The small molecule below binds the protein below.
Small molecule (SMILES): CCCCCCCC(=O)OC[C@H](COP(=O)(O)O[C@@H]1[C@H](O)[C@H](O)[C@@H](OP(=O)(O)O)[C@H](OP(=O)(O)O)[C@H]1O)OC(=O)CCCCCCC

Sequence of chain 1.A:
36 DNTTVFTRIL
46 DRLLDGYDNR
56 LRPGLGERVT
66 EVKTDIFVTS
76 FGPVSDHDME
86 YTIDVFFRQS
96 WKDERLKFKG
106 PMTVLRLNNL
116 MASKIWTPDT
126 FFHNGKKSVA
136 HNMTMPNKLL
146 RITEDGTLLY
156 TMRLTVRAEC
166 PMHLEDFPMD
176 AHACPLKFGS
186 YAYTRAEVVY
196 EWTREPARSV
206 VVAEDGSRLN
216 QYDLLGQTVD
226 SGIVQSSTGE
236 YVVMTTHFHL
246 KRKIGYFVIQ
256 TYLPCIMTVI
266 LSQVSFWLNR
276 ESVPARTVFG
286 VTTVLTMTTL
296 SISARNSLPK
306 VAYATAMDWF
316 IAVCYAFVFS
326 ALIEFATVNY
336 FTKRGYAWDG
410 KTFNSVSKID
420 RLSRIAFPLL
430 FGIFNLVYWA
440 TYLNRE

Binding-site contacts:
Ligand atom C4A contacts residue LEU421 of chain 1.A at 3.8 Å (hydrophobic).
Ligand atom O6 contacts residue SER414 of chain 1.A at 3.5 Å (h-bond).
Ligand atom C3C contacts residue PHE336 of chain 1.A at 4.0 Å (hydrophobic).
Ligand atom P5 contacts residue ARG339 of chain 1.A at 3.9 Å.
Ligand atom C2 contacts residue LYS417 of chain 1.A at 3.9 Å.
Ligand atom O1B contacts residue PHE336 of chain 1.A at 4.0 Å.
Ligand atom O52 contacts residue ARG339 of chain 1.A at 2.5 Å (salt-bridge).
Ligand atom O52 contacts residue ASN413 of chain 1.A at 3.2 Å (h-bond).
Ligand atom C1A contacts residue ILE418 of chain 1.A at 4.0 Å (hydrophobic).
Ligand atom O53 contacts residue SER414 of chain 1.A at 4.0 Å.
Ligand atom C1 contacts residue LYS417 of chain 1.A at 4.0 Å.
Ligand atom O11 contacts residue PHE336 of chain 1.A at 2.9 Å.
Ligand atom O1B contacts residue THR332 of chain 1.A at 3.5 Å.
Ligand atom P1 contacts residue SER416 of chain 1.A at 3.9 Å.
Ligand atom C1B contacts residue THR332 of chain 1.A at 3.9 Å.
Ligand atom C6 contacts residue ARG275 of chain 1.A at 4.0 Å.
Ligand atom O51 contacts residue SER414 of chain 1.A at 2.6 Å (h-bond).
Ligand atom C5A contacts residue LEU421 of chain 1.A at 3.9 Å (hydrophobic).
Ligand atom O1A contacts residue LYS417 of chain 1.A at 2.4 Å (salt-bridge).
Ligand atom O12 contacts residue ILE418 of chain 1.A at 3.1 Å.
Ligand atom O5 contacts residue LYS338 of chain 1.A at 3.5 Å.
Ligand atom C1C contacts residue PHE336 of chain 1.A at 4.0 Å (hydrophobic).
Ligand atom C1A contacts residue LYS417 of chain 1.A at 3.3 Å.
Ligand atom O51 contacts residue ASN413 of chain 1.A at 3.8 Å.
Ligand atom O43 contacts residue LYS338 of chain 1.A at 2.9 Å (salt-bridge).
Ligand atom O12 contacts residue SER416 of chain 1.A at 2.7 Å (h-bond).
Ligand atom O13 contacts residue LYS417 of chain 1.A at 3.2 Å (salt-bridge).
Ligand atom O1 contacts residue LYS417 of chain 1.A at 3.6 Å.
Ligand atom C1B contacts residue ILE418 of chain 1.A at 4.0 Å (hydrophobic).
Ligand atom O3C contacts residue ILE418 of chain 1.A at 3.2 Å.
Ligand atom O51 contacts residue ARG275 of chain 1.A at 3.5 Å (salt-bridge).
Ligand atom P4 contacts residue LYS338 of chain 1.A at 3.8 Å.
Ligand atom P5 contacts residue SER414 of chain 1.A at 3.8 Å.
Ligand atom O2 contacts residue PHE336 of chain 1.A at 4.0 Å.
Ligand atom C5A contacts residue ILE418 of chain 1.A at 3.9 Å (hydrophobic).
Ligand atom P1 contacts residue LYS417 of chain 1.A at 3.9 Å.
Ligand atom O2C contacts residue ILE418 of chain 1.A at 3.3 Å.
Ligand atom C6A contacts residue LEU421 of chain 1.A at 3.9 Å (hydrophobic).
Ligand atom O52 contacts residue LYS338 of chain 1.A at 3.6 Å.
Ligand atom O6 contacts residue ARG275 of chain 1.A at 3.0 Å (salt-bridge).